Sequence of chain 2.B:
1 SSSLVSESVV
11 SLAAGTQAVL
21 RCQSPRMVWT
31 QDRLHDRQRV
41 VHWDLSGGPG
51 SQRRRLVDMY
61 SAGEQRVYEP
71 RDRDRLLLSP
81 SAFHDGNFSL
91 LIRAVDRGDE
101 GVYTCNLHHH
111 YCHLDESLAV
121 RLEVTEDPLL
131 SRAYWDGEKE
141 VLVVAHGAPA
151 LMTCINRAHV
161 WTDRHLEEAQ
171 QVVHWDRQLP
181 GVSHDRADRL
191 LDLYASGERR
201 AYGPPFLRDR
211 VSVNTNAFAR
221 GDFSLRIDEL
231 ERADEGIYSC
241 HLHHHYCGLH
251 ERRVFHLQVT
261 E

This protein binds this small molecule.
Small molecule (SMILES): CC(=O)N[C@@H]1[C@@H](O)[C@H](O)[C@@H](CO)O[C@H]1O

Binding-site contacts:
Ligand atom C6 contacts residue LEU151 of chain 2.B at 3.8 Å (hydrophobic).
Ligand atom O5 contacts residue SER89 of chain 2.B at 4.1 Å.
Ligand atom C2 contacts residue ASN87 of chain 2.B at 2.4 Å.
Ligand atom N2 contacts residue ASN87 of chain 2.B at 2.9 Å (h-bond).
Ligand atom C5 contacts residue SER89 of chain 2.B at 4.3 Å.
Ligand atom O7 contacts residue ASP85 of chain 2.B at 4.3 Å.
Ligand atom C4 contacts residue LEU151 of chain 2.B at 4.4 Å (hydrophobic).
Ligand atom C5 contacts residue ASN87 of chain 2.B at 3.7 Å.
Ligand atom C3 contacts residue ASN87 of chain 2.B at 3.7 Å.
Ligand atom O6 contacts residue LEU151 of chain 2.B at 3.4 Å.
Ligand atom O4 contacts residue LEU151 of chain 2.B at 3.7 Å.
Ligand atom C4 contacts residue ASN87 of chain 2.B at 4.2 Å.
Ligand atom C7 contacts residue ASN87 of chain 2.B at 3.6 Å.
Ligand atom O5 contacts residue ASN87 of chain 2.B at 2.3 Å (h-bond).
Ligand atom O7 contacts residue ASN87 of chain 2.B at 3.9 Å.
Ligand atom O5 contacts residue SER79 of chain 2.B at 4.4 Å.
Ligand atom C1 contacts residue ASN87 of chain 2.B at 1.4 Å.
Ligand atom C5 contacts residue LEU151 of chain 2.B at 4.1 Å (hydrophobic).
Ligand atom C1 contacts residue SER89 of chain 2.B at 4.5 Å.